This small molecule binds to this protein.
Small molecule (SMILES): O=C(O)CO/N=C1\C2=CC=CCC2=N\C1=C1/C(=O)N=C2CC=CC=C21

Binding-site contacts:
Ligand atom O4 contacts residue ARG310 of chain 2.A at 2.9 Å (salt-bridge).
Ligand atom C3 contacts residue TYR75 of chain 2.A at 3.8 Å (hydrophobic).
Ligand atom C4 contacts residue TYR75 of chain 2.A at 3.9 Å (hydrophobic).
Ligand atom C11 contacts residue IAA1 of chain 2.D at 3.2 Å.
Ligand atom C13 contacts residue GLN71 of chain 2.A at 3.5 Å.
Ligand atom O3 contacts residue ARG309 of chain 2.A at 3.5 Å (salt-bridge).
Ligand atom C14 contacts residue TRP67 of chain 2.A at 3.6 Å (hydrophobic).
Ligand atom C7 contacts residue ILE68 of chain 2.A at 3.9 Å (hydrophobic).
Ligand atom C12 contacts residue IAA1 of chain 2.D at 3.2 Å.
Ligand atom O1 contacts residue LYS41 of chain 1.A at 3.9 Å.
Ligand atom O2 contacts residue GLN71 of chain 2.A at 3.7 Å.
Ligand atom C9 contacts residue IAA1 of chain 2.D at 3.2 Å.
Ligand atom N3 contacts residue IAA1 of chain 2.D at 3.8 Å.
Ligand atom C16 contacts residue ARG193 of chain 2.A at 3.6 Å.
Ligand atom O1 contacts residue VAL45 of chain 1.A at 3.9 Å.
Ligand atom C15 contacts residue ARG193 of chain 2.A at 3.7 Å.
Ligand atom C10 contacts residue IAA1 of chain 2.D at 3.2 Å.
Ligand atom N1 contacts residue VAL45 of chain 1.A at 3.6 Å.
Ligand atom N3 contacts residue GLN71 of chain 2.A at 3.5 Å.
Ligand atom O1 contacts residue ILE68 of chain 2.A at 3.3 Å.
Ligand atom C10 contacts residue GLN71 of chain 2.A at 3.6 Å.
Ligand atom C8 contacts residue IAA1 of chain 2.D at 3.6 Å.
Ligand atom C7 contacts residue ASP42 of chain 1.A at 3.7 Å.
Ligand atom C3 contacts residue GLN72 of chain 2.A at 3.5 Å.
Ligand atom C2 contacts residue GLN72 of chain 2.A at 3.5 Å.
Ligand atom C1 contacts residue VAL45 of chain 1.A at 3.6 Å (hydrophobic).
Ligand atom N2 contacts residue ILE68 of chain 2.A at 3.9 Å.
Ligand atom O1 contacts residue ASP42 of chain 1.A at 3.2 Å (salt-bridge).
Ligand atom C2 contacts residue VAL45 of chain 1.A at 3.5 Å (hydrophobic).
Ligand atom C7 contacts residue VAL45 of chain 1.A at 3.7 Å (hydrophobic).
Ligand atom O2 contacts residue IAA1 of chain 2.D at 3.9 Å.
Ligand atom C12 contacts residue GLN71 of chain 2.A at 3.8 Å.
Ligand atom C16 contacts residue IAA1 of chain 2.D at 4.0 Å.
Ligand atom C16 contacts residue VAL40 of chain 1.A at 3.6 Å (hydrophobic).
Ligand atom C13 contacts residue IAA1 of chain 2.D at 3.6 Å.
Ligand atom C18 contacts residue ARG310 of chain 2.A at 3.4 Å.
Ligand atom C15 contacts residue TRP67 of chain 2.A at 3.5 Å (hydrophobic).
Ligand atom N1 contacts residue ASP42 of chain 1.A at 3.1 Å (salt-bridge).
Ligand atom N2 contacts residue IAA1 of chain 2.D at 3.3 Å.
Ligand atom O3 contacts residue ARG310 of chain 2.A at 2.4 Å (salt-bridge).

Sequence of chain 2.A:
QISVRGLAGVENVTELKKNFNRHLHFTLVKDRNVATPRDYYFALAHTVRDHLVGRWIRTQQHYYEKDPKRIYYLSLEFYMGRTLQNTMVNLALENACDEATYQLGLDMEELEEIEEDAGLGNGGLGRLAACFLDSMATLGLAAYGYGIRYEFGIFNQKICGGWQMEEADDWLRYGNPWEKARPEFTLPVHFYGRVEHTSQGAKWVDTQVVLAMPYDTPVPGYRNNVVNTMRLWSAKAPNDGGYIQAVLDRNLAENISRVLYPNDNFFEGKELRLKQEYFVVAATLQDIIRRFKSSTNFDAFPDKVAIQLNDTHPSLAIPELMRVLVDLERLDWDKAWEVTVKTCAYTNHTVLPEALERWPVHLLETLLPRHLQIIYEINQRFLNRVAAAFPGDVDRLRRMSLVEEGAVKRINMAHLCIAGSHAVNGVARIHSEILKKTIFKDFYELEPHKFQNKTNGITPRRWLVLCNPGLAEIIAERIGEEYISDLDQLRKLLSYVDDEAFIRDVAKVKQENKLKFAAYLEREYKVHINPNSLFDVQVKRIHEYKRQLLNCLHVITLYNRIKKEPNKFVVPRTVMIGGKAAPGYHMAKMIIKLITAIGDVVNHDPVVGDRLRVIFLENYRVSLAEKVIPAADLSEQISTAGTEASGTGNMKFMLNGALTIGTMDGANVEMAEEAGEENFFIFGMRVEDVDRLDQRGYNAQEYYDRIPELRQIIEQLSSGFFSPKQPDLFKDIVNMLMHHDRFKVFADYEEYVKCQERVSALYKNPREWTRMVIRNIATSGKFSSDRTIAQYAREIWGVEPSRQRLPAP

Sequence of chain 1.A:
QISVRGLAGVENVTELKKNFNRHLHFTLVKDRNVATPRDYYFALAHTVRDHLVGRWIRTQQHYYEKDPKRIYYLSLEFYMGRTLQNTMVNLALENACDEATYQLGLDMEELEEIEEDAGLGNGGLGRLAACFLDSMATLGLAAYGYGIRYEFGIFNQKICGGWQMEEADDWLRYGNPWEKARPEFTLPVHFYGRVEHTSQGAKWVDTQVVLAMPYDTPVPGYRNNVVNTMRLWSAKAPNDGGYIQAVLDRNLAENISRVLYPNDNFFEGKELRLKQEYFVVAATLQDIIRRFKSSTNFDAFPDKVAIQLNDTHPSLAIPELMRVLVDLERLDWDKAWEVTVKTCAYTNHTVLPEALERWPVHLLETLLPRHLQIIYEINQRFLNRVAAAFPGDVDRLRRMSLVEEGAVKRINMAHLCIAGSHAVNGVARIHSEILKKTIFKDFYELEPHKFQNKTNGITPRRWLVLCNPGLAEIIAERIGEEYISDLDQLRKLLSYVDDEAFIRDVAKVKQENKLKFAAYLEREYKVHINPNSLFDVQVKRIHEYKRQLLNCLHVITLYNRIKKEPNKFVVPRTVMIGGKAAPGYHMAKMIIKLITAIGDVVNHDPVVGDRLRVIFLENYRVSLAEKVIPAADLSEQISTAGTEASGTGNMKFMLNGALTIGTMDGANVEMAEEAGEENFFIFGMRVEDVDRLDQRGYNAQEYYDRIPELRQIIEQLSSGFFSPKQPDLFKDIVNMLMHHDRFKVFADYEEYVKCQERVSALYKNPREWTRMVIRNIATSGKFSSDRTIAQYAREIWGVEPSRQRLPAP